Binding-site contacts:
Ligand atom CZ3 contacts residue PHE88 of chain 1.A at 3.8 Å (hydrophobic).
Ligand atom CG contacts residue ARG93 of chain 1.A at 3.7 Å.
Ligand atom C contacts residue GLN9 of chain 2.A at 3.5 Å.
Ligand atom CZ3 contacts residue ILE8 of chain 2.A at 3.8 Å (hydrophobic).
Ligand atom O contacts residue ILE8 of chain 2.A at 3.5 Å.
Ligand atom CD1 contacts residue THR119 of chain 1.A at 3.8 Å.
Ligand atom CD contacts residue CYS7 of chain 2.A at 3.3 Å (hydrophobic).
Ligand atom CZ2 contacts residue PHE10 of chain 2.A at 3.9 Å (hydrophobic).
Ligand atom CE2 contacts residue HIS115 of chain 1.A at 3.7 Å.
Ligand atom CH2 contacts residue PHE10 of chain 2.A at 3.8 Å (hydrophobic).
Ligand atom NE1 contacts residue PHE10 of chain 2.A at 3.4 Å.
Ligand atom CE3 contacts residue GLN9 of chain 2.A at 3.5 Å.
Ligand atom CD2 contacts residue PHE10 of chain 2.A at 3.8 Å (hydrophobic).
Ligand atom CG2 contacts residue THR11 of chain 2.A at 3.7 Å.
Ligand atom CZ2 contacts residue VAL116 of chain 1.A at 3.9 Å (hydrophobic).
Ligand atom N contacts residue GLN9 of chain 2.A at 2.8 Å (h-bond).
Ligand atom CD1 contacts residue PHE10 of chain 2.A at 3.7 Å (hydrophobic).
Ligand atom O contacts residue GLN9 of chain 2.A at 3.8 Å.
Ligand atom CH2 contacts residue PHE88 of chain 1.A at 3.5 Å (hydrophobic).
Ligand atom CZ2 contacts residue HIS115 of chain 1.A at 3.5 Å.
Ligand atom CZ3 contacts residue LEU94 of chain 1.A at 3.9 Å (hydrophobic).
Ligand atom O contacts residue GLN9 of chain 2.A at 2.9 Å (h-bond).
Ligand atom CG contacts residue CYS7 of chain 2.A at 3.8 Å (hydrophobic).
Ligand atom CE3 contacts residue PHE10 of chain 2.A at 3.6 Å (hydrophobic).
Ligand atom CE2 contacts residue THR119 of chain 1.A at 3.6 Å.
Ligand atom CB contacts residue GLN9 of chain 2.A at 3.7 Å.
Ligand atom CE2 contacts residue PHE10 of chain 2.A at 3.5 Å (hydrophobic).
Ligand atom CG1 contacts residue THR11 of chain 2.A at 3.5 Å.
Ligand atom O contacts residue PHE10 of chain 2.A at 3.3 Å.
Ligand atom CB contacts residue ARG93 of chain 1.A at 3.7 Å.
Ligand atom O contacts residue THR11 of chain 2.A at 3.2 Å (h-bond).
Ligand atom CE3 contacts residue ILE8 of chain 2.A at 3.5 Å (hydrophobic).
Ligand atom CA contacts residue GLN9 of chain 2.A at 3.3 Å.
Ligand atom C contacts residue PHE10 of chain 2.A at 3.7 Å (hydrophobic).
Ligand atom CA contacts residue GLN9 of chain 2.A at 3.9 Å.
Ligand atom CG2 contacts residue GLN9 of chain 2.A at 3.7 Å.
Ligand atom CZ3 contacts residue PHE10 of chain 2.A at 3.8 Å (hydrophobic).
Ligand atom CZ2 contacts residue THR119 of chain 1.A at 3.7 Å.
Ligand atom NE1 contacts residue HIS115 of chain 1.A at 3.2 Å (h-bond).
Ligand atom NE1 contacts residue THR119 of chain 1.A at 3.5 Å.

Sequence of chain 1.A:
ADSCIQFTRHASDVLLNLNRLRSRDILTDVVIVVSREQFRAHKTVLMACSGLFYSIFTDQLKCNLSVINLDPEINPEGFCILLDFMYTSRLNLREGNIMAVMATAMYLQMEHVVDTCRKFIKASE

Sequence of chain 2.A:
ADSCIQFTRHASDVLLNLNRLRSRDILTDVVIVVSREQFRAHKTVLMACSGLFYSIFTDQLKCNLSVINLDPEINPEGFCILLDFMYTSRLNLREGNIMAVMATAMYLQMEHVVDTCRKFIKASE

A small-molecule ligand and the protein it binds are described below.
Small molecule (SMILES): CC[C@H](C)[C@H](NC(=O)[C@@H](NC(=O)[C@H](CC1=CN=C2CC=CC=C12)NC(C)=O)C(C)C)C(=O)N1CCC[C@H]1C(N)=O